Binding-site contacts:
Ligand atom C7 contacts residue LEU198 of chain 1.B at 3.4 Å (hydrophobic).
Ligand atom C7 contacts residue ASN196 of chain 1.B at 3.4 Å.
Ligand atom C4A contacts residue ASP199 of chain 1.B at 3.3 Å.
Ligand atom O4S contacts residue ASP199 of chain 1.B at 2.6 Å (salt-bridge).
Ligand atom O2A contacts residue TYR145 of chain 1.B at 3.4 Å.
Ligand atom O3A contacts residue ALA174 of chain 1.B at 3.1 Å (h-bond).
Ligand atom O2 contacts residue ARG106 of chain 1.B at 3.8 Å.
Ligand atom O2 contacts residue SER345 of chain 1.B at 3.2 Å (h-bond).
Ligand atom C3 contacts residue TRP347 of chain 1.B at 4.0 Å (hydrophobic).
Ligand atom O1R contacts residue TYR145 of chain 1.B at 3.9 Å.
Ligand atom C3A contacts residue ASP173 of chain 1.B at 3.2 Å.
Ligand atom O4S contacts residue GLU202 of chain 1.B at 3.6 Å.
Ligand atom C1 contacts residue TRP347 of chain 1.B at 3.7 Å (hydrophobic).
Ligand atom O1R contacts residue ASP199 of chain 1.B at 3.2 Å (salt-bridge).
Ligand atom O1 contacts residue ASP173 of chain 1.B at 3.9 Å.
Ligand atom C2 contacts residue ARG106 of chain 1.B at 3.9 Å.
Ligand atom O3 contacts residue ARG106 of chain 1.B at 3.2 Å (salt-bridge).
Ligand atom O3 contacts residue SER345 of chain 1.B at 3.9 Å.
Ligand atom C5A contacts residue ASP199 of chain 1.B at 3.9 Å.
Ligand atom C2A contacts residue ASP173 of chain 1.B at 3.7 Å.
Ligand atom C4 contacts residue ARG106 of chain 1.B at 3.8 Å.
Ligand atom C5A contacts residue LEU146 of chain 1.B at 3.5 Å (hydrophobic).
Ligand atom C5A contacts residue GLU197 of chain 1.B at 2.7 Å.
Ligand atom C3A contacts residue TYR145 of chain 1.B at 3.7 Å (hydrophobic).
Ligand atom O1 contacts residue TYR145 of chain 1.B at 3.8 Å.
Ligand atom C7 contacts residue LEU146 of chain 1.B at 3.9 Å (hydrophobic).
Ligand atom C2 contacts residue TYR145 of chain 1.B at 3.5 Å (hydrophobic).
Ligand atom C7 contacts residue ALA174 of chain 1.B at 3.9 Å (hydrophobic).
Ligand atom C3 contacts residue ARG106 of chain 1.B at 3.9 Å.
Ligand atom C5A contacts residue LEU198 of chain 1.B at 3.5 Å (hydrophobic).
Ligand atom C7 contacts residue GLU197 of chain 1.B at 1.6 Å.
Ligand atom O2 contacts residue TYR145 of chain 1.B at 2.6 Å (h-bond).
Ligand atom C5 contacts residue TRP347 of chain 1.B at 3.9 Å (hydrophobic).
Ligand atom O3A contacts residue ASP173 of chain 1.B at 3.4 Å.
Ligand atom O6 contacts residue TYR177 of chain 1.B at 3.8 Å.
Ligand atom C6A contacts residue ASP199 of chain 1.B at 3.7 Å.
Ligand atom C1A contacts residue TRP347 of chain 1.B at 3.8 Å (hydrophobic).
Ligand atom C4A contacts residue ASP173 of chain 1.B at 3.9 Å.
Ligand atom O1R contacts residue GLU202 of chain 1.B at 3.4 Å (salt-bridge).
Ligand atom O2A contacts residue ASP199 of chain 1.B at 3.3 Å (salt-bridge).

Sequence of chain 1.B:
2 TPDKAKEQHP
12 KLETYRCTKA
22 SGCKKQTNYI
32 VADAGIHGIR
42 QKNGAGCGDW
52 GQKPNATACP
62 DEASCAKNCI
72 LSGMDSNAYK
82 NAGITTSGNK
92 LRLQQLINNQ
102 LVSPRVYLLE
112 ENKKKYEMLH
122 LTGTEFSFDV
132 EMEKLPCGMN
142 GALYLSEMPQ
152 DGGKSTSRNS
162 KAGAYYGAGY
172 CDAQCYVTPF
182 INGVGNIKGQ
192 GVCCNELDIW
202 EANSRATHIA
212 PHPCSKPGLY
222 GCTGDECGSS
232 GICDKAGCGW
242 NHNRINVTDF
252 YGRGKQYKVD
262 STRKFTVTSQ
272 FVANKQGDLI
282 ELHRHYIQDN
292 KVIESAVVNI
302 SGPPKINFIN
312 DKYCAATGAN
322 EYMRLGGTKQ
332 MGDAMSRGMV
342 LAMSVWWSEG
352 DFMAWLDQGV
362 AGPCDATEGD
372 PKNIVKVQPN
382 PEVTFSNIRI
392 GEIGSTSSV

A small-molecule ligand and the protein it binds are described below.
Small molecule (SMILES): CCC(=O)OCC(O)(O)CCO[C@@H]1O[C@H](CO)[C@@H](O)[C@H](O)[C@H]1O